The protein below binds the small molecule below.
Small molecule (SMILES): CC(=O)N[C@@H]1[C@@H](O)[C@H](O)[C@@H](CO)O[C@H]1O

Binding-site contacts:
Ligand atom C3 contacts residue ASN105 of chain 1.A at 3.8 Å.
Ligand atom C7 contacts residue ASN105 of chain 1.A at 3.2 Å.
Ligand atom O6 contacts residue THR107 of chain 1.A at 3.9 Å.
Ligand atom N2 contacts residue ASN105 of chain 1.A at 2.9 Å (h-bond).
Ligand atom C5 contacts residue ASN105 of chain 1.A at 3.7 Å.
Ligand atom O7 contacts residue ASN105 of chain 1.A at 3.1 Å (h-bond).
Ligand atom O5 contacts residue ASN105 of chain 1.A at 2.4 Å (h-bond).
Ligand atom C2 contacts residue ASN105 of chain 1.A at 2.5 Å.
Ligand atom C1 contacts residue ASN105 of chain 1.A at 1.4 Å.
Ligand atom C4 contacts residue ASN105 of chain 1.A at 4.2 Å.

Sequence of chain 1.A:
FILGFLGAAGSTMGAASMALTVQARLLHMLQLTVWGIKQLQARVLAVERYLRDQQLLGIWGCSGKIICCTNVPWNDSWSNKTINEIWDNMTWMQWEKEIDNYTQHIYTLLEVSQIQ